Binding-site contacts:
Ligand atom C6 contacts residue ASP302 of chain 1.U at 3.5 Å.
Ligand atom C4 contacts residue ASN404 of chain 1.U at 2.4 Å.
Ligand atom C5 contacts residue ASN404 of chain 1.U at 3.7 Å.
Ligand atom C1 contacts residue ASN404 of chain 1.U at 4.3 Å.
Ligand atom C2 contacts residue ASN404 of chain 1.U at 3.2 Å.
Ligand atom O6 contacts residue PHE403 of chain 1.U at 4.2 Å.
Ligand atom C8 contacts residue ILE364 of chain 1.U at 3.6 Å (hydrophobic).
Ligand atom O6 contacts residue ASP302 of chain 1.U at 2.6 Å (salt-bridge).
Ligand atom C4 contacts residue PHE403 of chain 1.U at 3.5 Å (hydrophobic).
Ligand atom O4 contacts residue ASP302 of chain 1.U at 3.5 Å (salt-bridge).
Ligand atom C3 contacts residue ASN404 of chain 1.U at 1.8 Å.
Ligand atom N2 contacts residue ASN404 of chain 1.U at 3.8 Å.
Ligand atom O4 contacts residue PHE403 of chain 1.U at 2.2 Å (h-bond).
Ligand atom C4 contacts residue ASP302 of chain 1.U at 4.1 Å.
Ligand atom O4 contacts residue ASN404 of chain 1.U at 2.2 Å (h-bond).
Ligand atom C3 contacts residue PHE403 of chain 1.U at 3.9 Å (hydrophobic).

This small molecule binds to this protein.
Small molecule (SMILES): CC(=O)N[C@@H]1[C@@H](O)[C@H](O)[C@@H](CO)O[C@H]1O

Sequence of chain 1.U:
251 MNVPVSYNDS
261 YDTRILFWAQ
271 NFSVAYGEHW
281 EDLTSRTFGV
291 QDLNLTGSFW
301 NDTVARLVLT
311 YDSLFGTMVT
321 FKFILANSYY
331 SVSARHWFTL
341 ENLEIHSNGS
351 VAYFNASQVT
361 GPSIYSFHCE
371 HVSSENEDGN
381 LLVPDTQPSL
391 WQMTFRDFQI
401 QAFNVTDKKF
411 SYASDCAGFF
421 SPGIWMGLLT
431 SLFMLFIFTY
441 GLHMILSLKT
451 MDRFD